The small molecule below binds the protein below.
Small molecule (SMILES): CC(=O)N[C@H]1[C@H](O[C@H]2[C@H](O)[C@@H](NC(C)=O)CO[C@@H]2CO)O[C@H](CO)[C@@H](O)[C@@H]1O

Binding-site contacts:
Ligand atom C8 contacts residue ASN801 of chain 1.B at 4.2 Å.
Ligand atom C5 contacts residue ASN801 of chain 1.B at 3.8 Å.
Ligand atom C1 contacts residue GLN804 of chain 1.B at 4.0 Å.
Ligand atom C2 contacts residue ASN801 of chain 1.B at 2.5 Å.
Ligand atom C6 contacts residue GLN804 of chain 1.B at 4.3 Å.
Ligand atom C4 contacts residue ASN801 of chain 1.B at 4.4 Å.
Ligand atom C1 contacts residue ASN801 of chain 1.B at 1.5 Å.
Ligand atom O7 contacts residue ASN801 of chain 1.B at 3.1 Å (h-bond).
Ligand atom C1 contacts residue SER803 of chain 1.B at 3.7 Å.
Ligand atom C7 contacts residue ASN801 of chain 1.B at 3.2 Å.
Ligand atom O5 contacts residue ASN801 of chain 1.B at 2.5 Å (h-bond).
Ligand atom C8 contacts residue PHE800 of chain 1.B at 4.3 Å (hydrophobic).
Ligand atom N2 contacts residue ASN801 of chain 1.B at 2.9 Å (h-bond).
Ligand atom O5 contacts residue GLN804 of chain 1.B at 3.6 Å (h-bond).
Ligand atom O6 contacts residue GLN804 of chain 1.B at 3.3 Å (h-bond).
Ligand atom C5 contacts residue GLN804 of chain 1.B at 4.1 Å.
Ligand atom C3 contacts residue ASN801 of chain 1.B at 3.9 Å.
Ligand atom O5 contacts residue SER803 of chain 1.B at 4.3 Å.

Sequence of chain 1.B:
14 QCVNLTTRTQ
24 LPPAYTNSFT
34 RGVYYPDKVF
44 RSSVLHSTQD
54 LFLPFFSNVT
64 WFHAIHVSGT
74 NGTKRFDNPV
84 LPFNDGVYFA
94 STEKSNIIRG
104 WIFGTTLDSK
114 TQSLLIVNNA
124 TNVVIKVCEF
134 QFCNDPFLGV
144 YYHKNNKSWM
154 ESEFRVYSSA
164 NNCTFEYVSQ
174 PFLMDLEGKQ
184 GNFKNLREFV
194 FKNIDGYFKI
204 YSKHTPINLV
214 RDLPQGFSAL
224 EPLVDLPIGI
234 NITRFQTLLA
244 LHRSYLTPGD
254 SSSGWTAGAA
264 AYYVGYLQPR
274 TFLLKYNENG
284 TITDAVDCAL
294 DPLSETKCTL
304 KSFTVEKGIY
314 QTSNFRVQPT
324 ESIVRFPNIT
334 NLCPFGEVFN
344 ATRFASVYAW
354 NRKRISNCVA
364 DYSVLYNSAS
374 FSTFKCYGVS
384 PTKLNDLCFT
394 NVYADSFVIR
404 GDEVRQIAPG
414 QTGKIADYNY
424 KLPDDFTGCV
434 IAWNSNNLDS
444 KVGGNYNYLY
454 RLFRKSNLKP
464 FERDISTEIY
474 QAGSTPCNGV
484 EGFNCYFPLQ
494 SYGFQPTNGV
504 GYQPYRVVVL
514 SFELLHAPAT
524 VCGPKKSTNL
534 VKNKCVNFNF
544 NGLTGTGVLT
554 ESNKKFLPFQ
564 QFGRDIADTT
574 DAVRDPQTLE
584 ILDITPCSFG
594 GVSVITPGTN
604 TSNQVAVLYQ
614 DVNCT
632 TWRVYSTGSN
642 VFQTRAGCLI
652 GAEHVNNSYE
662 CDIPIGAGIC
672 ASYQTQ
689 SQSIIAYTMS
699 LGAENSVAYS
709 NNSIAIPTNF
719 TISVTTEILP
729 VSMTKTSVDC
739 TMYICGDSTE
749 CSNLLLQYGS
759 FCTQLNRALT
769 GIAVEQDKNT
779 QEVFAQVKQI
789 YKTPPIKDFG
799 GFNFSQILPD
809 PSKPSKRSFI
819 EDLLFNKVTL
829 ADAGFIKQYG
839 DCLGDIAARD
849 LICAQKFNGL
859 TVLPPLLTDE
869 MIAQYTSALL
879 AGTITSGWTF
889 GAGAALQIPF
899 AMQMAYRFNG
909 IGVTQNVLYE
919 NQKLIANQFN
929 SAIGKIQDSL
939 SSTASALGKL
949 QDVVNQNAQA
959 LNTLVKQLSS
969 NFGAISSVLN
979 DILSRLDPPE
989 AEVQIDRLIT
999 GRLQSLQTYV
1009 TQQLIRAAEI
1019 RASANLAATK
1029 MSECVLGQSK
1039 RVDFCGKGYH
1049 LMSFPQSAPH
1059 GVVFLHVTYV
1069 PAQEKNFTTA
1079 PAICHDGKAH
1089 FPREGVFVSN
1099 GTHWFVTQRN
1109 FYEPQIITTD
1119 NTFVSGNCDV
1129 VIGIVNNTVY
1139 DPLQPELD